Binding-site contacts:
Ligand atom C4 contacts residue ASN23 of chain 3.A at 4.2 Å.
Ligand atom O7 contacts residue ASN23 of chain 3.A at 3.4 Å (h-bond).
Ligand atom C8 contacts residue ASN23 of chain 3.A at 4.4 Å.
Ligand atom C1 contacts residue ASN23 of chain 3.A at 1.4 Å.
Ligand atom C3 contacts residue ASN23 of chain 3.A at 3.7 Å.
Ligand atom C7 contacts residue GLN15 of chain 3.A at 4.3 Å.
Ligand atom O6 contacts residue ASN23 of chain 3.A at 3.9 Å.
Ligand atom O7 contacts residue GLN15 of chain 3.A at 3.2 Å (h-bond).
Ligand atom C2 contacts residue GLN15 of chain 3.A at 4.4 Å.
Ligand atom C5 contacts residue ASN23 of chain 3.A at 3.7 Å.
Ligand atom C2 contacts residue ASN23 of chain 3.A at 2.4 Å.
Ligand atom C6 contacts residue ASN23 of chain 3.A at 4.4 Å.
Ligand atom O5 contacts residue ASN23 of chain 3.A at 2.4 Å (h-bond).
Ligand atom C7 contacts residue ASN23 of chain 3.A at 3.3 Å.
Ligand atom N2 contacts residue ASN23 of chain 3.A at 2.8 Å (h-bond).

Sequence of chain 3.A:
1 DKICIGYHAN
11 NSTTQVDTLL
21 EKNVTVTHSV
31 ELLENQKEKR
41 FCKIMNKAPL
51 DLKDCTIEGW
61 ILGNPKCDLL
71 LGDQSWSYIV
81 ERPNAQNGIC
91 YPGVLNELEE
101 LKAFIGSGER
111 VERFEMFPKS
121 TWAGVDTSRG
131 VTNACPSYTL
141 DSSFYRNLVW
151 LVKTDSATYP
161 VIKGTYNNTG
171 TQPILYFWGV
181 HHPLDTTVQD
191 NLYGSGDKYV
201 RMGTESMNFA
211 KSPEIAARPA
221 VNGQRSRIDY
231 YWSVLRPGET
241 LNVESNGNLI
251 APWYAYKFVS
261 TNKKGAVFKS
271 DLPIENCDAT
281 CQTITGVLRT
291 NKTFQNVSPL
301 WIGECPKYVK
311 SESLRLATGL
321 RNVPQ

This small molecule binds to this protein.
Small molecule (SMILES): CC(=O)N[C@@H]1[C@@H](O)[C@H](O)[C@@H](CO)O[C@H]1O